Sequence of chain 1.X:
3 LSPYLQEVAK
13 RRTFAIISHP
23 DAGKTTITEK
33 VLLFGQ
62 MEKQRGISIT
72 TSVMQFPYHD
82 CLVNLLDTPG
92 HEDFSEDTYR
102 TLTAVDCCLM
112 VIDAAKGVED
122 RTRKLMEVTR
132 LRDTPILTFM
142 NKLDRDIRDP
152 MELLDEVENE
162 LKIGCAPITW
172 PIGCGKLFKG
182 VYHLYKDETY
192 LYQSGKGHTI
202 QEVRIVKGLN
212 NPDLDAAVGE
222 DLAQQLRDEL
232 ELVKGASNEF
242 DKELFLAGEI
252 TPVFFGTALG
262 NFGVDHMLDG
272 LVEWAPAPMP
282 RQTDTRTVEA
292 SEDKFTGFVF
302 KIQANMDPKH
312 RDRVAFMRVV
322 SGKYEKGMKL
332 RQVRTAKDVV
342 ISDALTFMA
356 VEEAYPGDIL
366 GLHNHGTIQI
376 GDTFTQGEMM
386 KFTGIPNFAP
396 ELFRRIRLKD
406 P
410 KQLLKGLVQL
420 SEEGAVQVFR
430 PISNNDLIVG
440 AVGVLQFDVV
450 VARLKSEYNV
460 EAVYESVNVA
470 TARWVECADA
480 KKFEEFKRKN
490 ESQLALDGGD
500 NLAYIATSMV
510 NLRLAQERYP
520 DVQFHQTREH

The small molecule below binds the protein below.
Small molecule (SMILES): Nc1nc2c(ncn2[C@@H]2O[C@H](CO[P](=O)(O)O[P](=O)(O)CP(=O)(O)O)[C@@H](O)[C@H]2O)c(=O)[nH]1

Binding-site contacts:
Ligand atom O2B contacts residue THR27 of chain 1.X at 2.8 Å (h-bond).
Ligand atom O6 contacts residue ASN142 of chain 1.X at 2.3 Å (h-bond).
Ligand atom O3A contacts residue ASP23 of chain 1.X at 3.3 Å.
Ligand atom O3G contacts residue ILE68 of chain 1.X at 2.9 Å.
Ligand atom O1A contacts residue LYS26 of chain 1.X at 3.5 Å (salt-bridge).
Ligand atom O3A contacts residue ALA24 of chain 1.X at 3.1 Å (h-bond).
Ligand atom O2B contacts residue LYS26 of chain 1.X at 2.7 Å.
Ligand atom N2 contacts residue ASP145 of chain 1.X at 3.5 Å (salt-bridge).
Ligand atom PB contacts residue GLY25 of chain 1.X at 3.5 Å.
Ligand atom PG contacts residue GLY91 of chain 1.X at 3.5 Å.
Ligand atom PB contacts residue ALA24 of chain 1.X at 3.6 Å.
Ligand atom C3B contacts residue LYS26 of chain 1.X at 3.5 Å.
Ligand atom O2A contacts residue THR27 of chain 1.X at 3.6 Å.
Ligand atom O1B contacts residue LYS26 of chain 1.X at 2.6 Å (salt-bridge).
Ligand atom C5 contacts residue ASN142 of chain 1.X at 3.0 Å.
Ligand atom C5' contacts residue THR28 of chain 1.X at 2.8 Å.
Ligand atom O1B contacts residue GLY25 of chain 1.X at 3.0 Å (h-bond).
Ligand atom O1B contacts residue ALA24 of chain 1.X at 3.2 Å (h-bond).
Ligand atom PB contacts residue LYS26 of chain 1.X at 3.4 Å.
Ligand atom O2G contacts residue HIS92 of chain 1.X at 2.9 Å (h-bond).
Ligand atom O1A contacts residue THR27 of chain 1.X at 2.7 Å (h-bond).
Ligand atom O3A contacts residue GLY25 of chain 1.X at 2.9 Å (h-bond).
Ligand atom O1G contacts residue PRO90 of chain 1.X at 3.4 Å.
Ligand atom N7 contacts residue ASN142 of chain 1.X at 3.2 Å (h-bond).
Ligand atom O1A contacts residue THR28 of chain 1.X at 2.3 Å (h-bond).
Ligand atom O1G contacts residue SER69 of chain 1.X at 3.6 Å (h-bond).
Ligand atom PA contacts residue GLY25 of chain 1.X at 3.6 Å.
Ligand atom O1A contacts residue GLY25 of chain 1.X at 2.9 Å.
Ligand atom O6 contacts residue THR258 of chain 1.X at 2.5 Å (h-bond).
Ligand atom C6 contacts residue ASN142 of chain 1.X at 2.8 Å.
Ligand atom O3G contacts residue SER69 of chain 1.X at 2.5 Å (h-bond).
Ligand atom O3G contacts residue HIS92 of chain 1.X at 3.6 Å.
Ligand atom O2G contacts residue GLY91 of chain 1.X at 2.5 Å (h-bond).
Ligand atom O5' contacts residue THR28 of chain 1.X at 3.4 Å (h-bond).
Ligand atom C6 contacts residue THR258 of chain 1.X at 3.5 Å.
Ligand atom O1G contacts residue GLY91 of chain 1.X at 3.3 Å (h-bond).
Ligand atom O1G contacts residue LYS26 of chain 1.X at 3.1 Å.
Ligand atom O6 contacts residue LEU260 of chain 1.X at 3.3 Å (h-bond).
Ligand atom C6 contacts residue LEU260 of chain 1.X at 3.5 Å (hydrophobic).
Ligand atom C3B contacts residue ASP23 of chain 1.X at 3.4 Å.